Sequence of chain 1.A:
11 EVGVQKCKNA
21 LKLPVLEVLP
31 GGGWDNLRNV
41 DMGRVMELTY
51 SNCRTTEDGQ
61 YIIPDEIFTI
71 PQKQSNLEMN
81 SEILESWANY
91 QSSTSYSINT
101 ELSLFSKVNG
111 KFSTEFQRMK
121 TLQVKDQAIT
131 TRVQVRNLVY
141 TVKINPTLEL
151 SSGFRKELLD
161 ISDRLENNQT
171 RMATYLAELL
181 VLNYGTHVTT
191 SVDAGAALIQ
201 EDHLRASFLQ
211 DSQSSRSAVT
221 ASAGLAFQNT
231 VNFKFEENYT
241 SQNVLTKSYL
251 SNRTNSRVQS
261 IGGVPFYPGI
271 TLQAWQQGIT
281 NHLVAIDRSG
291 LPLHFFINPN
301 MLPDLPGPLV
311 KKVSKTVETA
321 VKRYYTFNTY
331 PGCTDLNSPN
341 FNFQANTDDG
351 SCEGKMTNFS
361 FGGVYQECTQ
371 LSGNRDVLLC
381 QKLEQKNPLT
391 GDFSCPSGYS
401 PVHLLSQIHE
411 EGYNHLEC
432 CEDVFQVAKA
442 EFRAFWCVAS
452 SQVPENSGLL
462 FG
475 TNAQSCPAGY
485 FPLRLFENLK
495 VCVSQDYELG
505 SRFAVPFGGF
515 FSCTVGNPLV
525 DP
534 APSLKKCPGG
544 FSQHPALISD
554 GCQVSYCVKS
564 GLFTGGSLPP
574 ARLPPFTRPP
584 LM

A protein and the small-molecule ligand that binds it are described below.
Small molecule (SMILES): CC(=O)N[C@H]1[C@H](O[C@H]2[C@H](O)[C@@H](NC(C)=O)CO[C@@H]2CO)O[C@H](CO)[C@@H](O)[C@@H]1O

Binding-site contacts:
Ligand atom C5 contacts residue PHE208 of chain 1.A at 4.3 Å (hydrophobic).
Ligand atom C8 contacts residue ASP211 of chain 1.A at 3.5 Å.
Ligand atom C8 contacts residue SER251 of chain 1.A at 4.0 Å.
Ligand atom C7 contacts residue ASN252 of chain 1.A at 4.1 Å.
Ligand atom O6 contacts residue ASP211 of chain 1.A at 4.0 Å.
Ligand atom C5 contacts residue ASN252 of chain 1.A at 3.6 Å.
Ligand atom O6 contacts residue PHE208 of chain 1.A at 3.3 Å.
Ligand atom N2 contacts residue SER251 of chain 1.A at 4.0 Å.
Ligand atom O6 contacts residue SER207 of chain 1.A at 4.2 Å.
Ligand atom O5 contacts residue ASN252 of chain 1.A at 2.3 Å (h-bond).
Ligand atom C7 contacts residue ASP211 of chain 1.A at 4.4 Å.
Ligand atom O7 contacts residue SER251 of chain 1.A at 2.9 Å (h-bond).
Ligand atom C4 contacts residue ASN252 of chain 1.A at 4.3 Å.
Ligand atom C1 contacts residue ASN252 of chain 1.A at 1.4 Å.
Ligand atom C6 contacts residue PHE208 of chain 1.A at 3.6 Å (hydrophobic).
Ligand atom C3 contacts residue ASN252 of chain 1.A at 3.9 Å.
Ligand atom C6 contacts residue SER248 of chain 1.A at 4.3 Å.
Ligand atom N2 contacts residue ASN252 of chain 1.A at 3.0 Å (h-bond).
Ligand atom O5 contacts residue PHE208 of chain 1.A at 3.7 Å.
Ligand atom C2 contacts residue ASN252 of chain 1.A at 2.6 Å.
Ligand atom C7 contacts residue SER251 of chain 1.A at 3.5 Å.